This protein binds this small molecule.
Small molecule (SMILES): N#Cc1ccc(O[C@@H]2c3ccccc3C[C@H]2N2CCC[C@@H](N)C2)cc1

Sequence of chain 1.D:
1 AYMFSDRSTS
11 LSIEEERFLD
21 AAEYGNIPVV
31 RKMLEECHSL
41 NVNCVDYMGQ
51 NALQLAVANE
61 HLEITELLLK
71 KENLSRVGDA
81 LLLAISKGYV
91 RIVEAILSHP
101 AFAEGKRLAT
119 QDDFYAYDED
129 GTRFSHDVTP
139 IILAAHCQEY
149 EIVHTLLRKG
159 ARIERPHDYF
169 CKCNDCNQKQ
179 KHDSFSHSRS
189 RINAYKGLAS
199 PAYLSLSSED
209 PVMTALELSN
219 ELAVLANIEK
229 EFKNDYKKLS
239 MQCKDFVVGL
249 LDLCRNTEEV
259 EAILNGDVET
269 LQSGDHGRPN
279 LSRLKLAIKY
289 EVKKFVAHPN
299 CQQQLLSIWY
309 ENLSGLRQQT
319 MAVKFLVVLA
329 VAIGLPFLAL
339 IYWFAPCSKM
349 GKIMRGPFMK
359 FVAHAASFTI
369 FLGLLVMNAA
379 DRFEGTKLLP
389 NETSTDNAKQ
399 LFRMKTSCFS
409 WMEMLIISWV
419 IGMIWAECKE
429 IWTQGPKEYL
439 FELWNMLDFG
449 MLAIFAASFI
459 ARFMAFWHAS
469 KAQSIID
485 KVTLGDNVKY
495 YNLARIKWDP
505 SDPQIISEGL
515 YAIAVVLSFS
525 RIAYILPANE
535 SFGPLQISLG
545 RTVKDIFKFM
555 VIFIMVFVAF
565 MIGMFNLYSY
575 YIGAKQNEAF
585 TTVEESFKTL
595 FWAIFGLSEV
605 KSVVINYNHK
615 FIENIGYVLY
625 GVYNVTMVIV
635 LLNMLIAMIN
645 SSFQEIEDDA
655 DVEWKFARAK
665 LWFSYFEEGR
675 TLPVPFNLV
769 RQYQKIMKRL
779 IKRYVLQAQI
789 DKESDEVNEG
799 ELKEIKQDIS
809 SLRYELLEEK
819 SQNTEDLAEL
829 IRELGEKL

Binding-site contacts:
Ligand atom C04 contacts residue GLU428 of chain 1.D at 4.0 Å.
Ligand atom C19 contacts residue TYR669 of chain 1.D at 4.1 Å (hydrophobic).
Ligand atom C03 contacts residue GLU428 of chain 1.D at 3.8 Å.
Ligand atom C08 contacts residue TYR528 of chain 1.D at 3.9 Å (hydrophobic).
Ligand atom C13 contacts residue HIS362 of chain 1.D at 3.5 Å.
Ligand atom C02 contacts residue GLU425 of chain 1.D at 3.3 Å.
Ligand atom C22 contacts residue SER668 of chain 1.D at 3.7 Å.
Ligand atom C20 contacts residue TYR669 of chain 1.D at 3.6 Å (hydrophobic).
Ligand atom C24 contacts residue TYR669 of chain 1.D at 3.8 Å (hydrophobic).
Ligand atom N23 contacts residue TYR669 of chain 1.D at 4.0 Å.
Ligand atom C24 contacts residue ARG674 of chain 1.D at 3.5 Å.
Ligand atom C11 contacts residue TYR528 of chain 1.D at 3.8 Å (hydrophobic).
Ligand atom C22 contacts residue ARG674 of chain 1.D at 3.5 Å.
Ligand atom C13 contacts residue ILE529 of chain 1.D at 3.6 Å (hydrophobic).
Ligand atom C09 contacts residue TYR528 of chain 1.D at 3.7 Å (hydrophobic).
Ligand atom N23 contacts residue LYS358 of chain 1.D at 3.5 Å.
Ligand atom C06 contacts residue TYR528 of chain 1.D at 3.9 Å (hydrophobic).
Ligand atom N01 contacts residue GLU425 of chain 1.D at 3.1 Å (salt-bridge).
Ligand atom C10 contacts residue ARG525 of chain 1.D at 3.7 Å.
Ligand atom N01 contacts residue TYR528 of chain 1.D at 3.9 Å.
Ligand atom C12 contacts residue ILE529 of chain 1.D at 3.6 Å (hydrophobic).
Ligand atom N23 contacts residue ARG674 of chain 1.D at 3.5 Å.
Ligand atom C14 contacts residue HIS362 of chain 1.D at 3.8 Å.
Ligand atom C09 contacts residue ARG525 of chain 1.D at 3.5 Å.
Ligand atom C20 contacts residue HIS362 of chain 1.D at 3.4 Å.
Ligand atom C14 contacts residue TYR669 of chain 1.D at 3.7 Å (hydrophobic).
Ligand atom C03 contacts residue GLU425 of chain 1.D at 4.1 Å.
Ligand atom C21 contacts residue ARG674 of chain 1.D at 3.9 Å.
Ligand atom C22 contacts residue TYR669 of chain 1.D at 3.7 Å (hydrophobic).
Ligand atom C19 contacts residue HIS362 of chain 1.D at 3.6 Å.
Ligand atom C18 contacts residue TYR669 of chain 1.D at 4.0 Å (hydrophobic).
Ligand atom C10 contacts residue TYR528 of chain 1.D at 3.8 Å (hydrophobic).
Ligand atom C21 contacts residue TYR669 of chain 1.D at 3.5 Å (hydrophobic).
Ligand atom C11 contacts residue ARG525 of chain 1.D at 3.7 Å.
Ligand atom C25 contacts residue SER668 of chain 1.D at 4.0 Å.
Ligand atom N23 contacts residue SER668 of chain 1.D at 3.8 Å.
Ligand atom C12 contacts residue HIS362 of chain 1.D at 4.0 Å.
Ligand atom C25 contacts residue ARG674 of chain 1.D at 4.0 Å.
Ligand atom C21 contacts residue SER668 of chain 1.D at 4.1 Å.
Ligand atom C24 contacts residue SER668 of chain 1.D at 3.5 Å.